Sequence of chain 2.A:
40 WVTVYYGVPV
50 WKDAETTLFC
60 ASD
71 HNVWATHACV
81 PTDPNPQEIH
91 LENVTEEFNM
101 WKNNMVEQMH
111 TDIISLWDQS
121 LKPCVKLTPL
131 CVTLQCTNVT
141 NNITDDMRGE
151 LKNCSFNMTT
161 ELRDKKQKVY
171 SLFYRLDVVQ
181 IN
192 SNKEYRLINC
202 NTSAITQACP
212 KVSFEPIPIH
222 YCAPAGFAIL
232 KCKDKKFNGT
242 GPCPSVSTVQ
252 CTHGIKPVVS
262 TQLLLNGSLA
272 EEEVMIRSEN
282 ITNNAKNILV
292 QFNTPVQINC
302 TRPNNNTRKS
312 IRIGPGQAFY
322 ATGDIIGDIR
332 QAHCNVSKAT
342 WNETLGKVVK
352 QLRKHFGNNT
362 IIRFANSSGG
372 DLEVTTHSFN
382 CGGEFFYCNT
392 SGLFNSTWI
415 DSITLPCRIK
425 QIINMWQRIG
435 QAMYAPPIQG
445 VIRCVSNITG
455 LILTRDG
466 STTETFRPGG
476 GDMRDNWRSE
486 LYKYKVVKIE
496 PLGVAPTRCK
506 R

Binding-site contacts:
Ligand atom O7 contacts residue ASN300 of chain 2.A at 4.5 Å.
Ligand atom O7 contacts residue ASN336 of chain 2.A at 3.7 Å.
Ligand atom C2 contacts residue HIS334 of chain 2.A at 3.9 Å.
Ligand atom C7 contacts residue HIS334 of chain 2.A at 3.9 Å.
Ligand atom C1 contacts residue ASN336 of chain 2.A at 1.4 Å.
Ligand atom N2 contacts residue ASN336 of chain 2.A at 2.7 Å (h-bond).
Ligand atom C8 contacts residue HIS334 of chain 2.A at 3.8 Å.
Ligand atom C3 contacts residue ASN336 of chain 2.A at 3.6 Å.
Ligand atom C8 contacts residue ASN300 of chain 2.A at 3.4 Å.
Ligand atom C8 contacts residue ASN336 of chain 2.A at 4.3 Å.
Ligand atom N2 contacts residue HIS334 of chain 2.A at 3.1 Å (h-bond).
Ligand atom C8 contacts residue CYS301 of chain 2.A at 4.5 Å (hydrophobic).
Ligand atom O5 contacts residue ASN336 of chain 2.A at 2.4 Å (h-bond).
Ligand atom C2 contacts residue ASN336 of chain 2.A at 2.3 Å.
Ligand atom C8 contacts residue THR302 of chain 2.A at 3.6 Å.
Ligand atom C7 contacts residue ASN336 of chain 2.A at 3.4 Å.
Ligand atom O3 contacts residue HIS334 of chain 2.A at 4.2 Å.
Ligand atom C1 contacts residue HIS334 of chain 2.A at 4.2 Å.
Ligand atom O5 contacts residue THR418 of chain 2.A at 4.2 Å.
Ligand atom C4 contacts residue ASN336 of chain 2.A at 4.1 Å.
Ligand atom C7 contacts residue ASN300 of chain 2.A at 4.4 Å.
Ligand atom C1 contacts residue THR418 of chain 2.A at 4.2 Å.
Ligand atom C5 contacts residue ASN336 of chain 2.A at 3.6 Å.
Ligand atom C3 contacts residue HIS334 of chain 2.A at 3.9 Å.

A protein and the small-molecule ligand that binds it are described below.
Small molecule (SMILES): CC(=O)N[C@@H]1[C@@H](O)[C@H](O)[C@@H](CO)O[C@H]1O